Sequence of chain 3.A:
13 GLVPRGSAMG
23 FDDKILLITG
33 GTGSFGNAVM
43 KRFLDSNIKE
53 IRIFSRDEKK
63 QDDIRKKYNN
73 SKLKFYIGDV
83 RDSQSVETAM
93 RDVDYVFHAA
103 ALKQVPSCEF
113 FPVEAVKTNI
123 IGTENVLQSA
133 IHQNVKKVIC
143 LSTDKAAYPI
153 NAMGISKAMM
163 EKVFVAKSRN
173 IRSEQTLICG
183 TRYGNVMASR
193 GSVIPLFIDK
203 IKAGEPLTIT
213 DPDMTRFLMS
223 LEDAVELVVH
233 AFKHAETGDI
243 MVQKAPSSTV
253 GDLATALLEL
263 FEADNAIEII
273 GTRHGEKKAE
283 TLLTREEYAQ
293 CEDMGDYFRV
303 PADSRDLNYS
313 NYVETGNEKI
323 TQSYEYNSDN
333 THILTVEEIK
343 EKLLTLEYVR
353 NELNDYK

The small molecule below binds the protein below.
Small molecule (SMILES): CC(=O)N[C@H]1[C@@H](OP(=O)(O)OP(=O)(O)OC[C@H]2O[C@@H](n3ccc(=O)[nH]c3=O)[C@H](O)[C@@H]2O)O[C@H](CN=[N+]=N)[C@@H](O)[C@@H]1O

Binding-site contacts:
Ligand atom C6' contacts residue ASN187 of chain 3.B at 3.5 Å.
Ligand atom O2' contacts residue MET216 of chain 3.B at 3.4 Å (h-bond).
Ligand atom O3B contacts residue ARG218 of chain 3.B at 3.3 Å.
Ligand atom C5' contacts residue ASN187 of chain 3.B at 3.4 Å.
Ligand atom O1A contacts residue VAL195 of chain 3.B at 2.7 Å (h-bond).
Ligand atom C3' contacts residue GLN106 of chain 3.B at 3.5 Å.
Ligand atom O1' contacts residue ASN187 of chain 3.B at 3.1 Å (h-bond).
Ligand atom O4' contacts residue LYS105 of chain 3.B at 2.9 Å (salt-bridge).
Ligand atom O2' contacts residue GLU278 of chain 3.B at 2.6 Å (salt-bridge).
Ligand atom O1A contacts residue SER194 of chain 3.B at 3.2 Å.
Ligand atom O3' contacts residue GLN106 of chain 3.B at 2.7 Å (h-bond).
Ligand atom C1B contacts residue THR212 of chain 3.B at 3.6 Å.
Ligand atom O2 contacts residue THR212 of chain 3.B at 3.0 Å (h-bond).
Ligand atom N40 contacts residue SER191 of chain 3.B at 3.3 Å (h-bond).
Ligand atom O4 contacts residue THR210 of chain 3.B at 3.3 Å (h-bond).
Ligand atom O4B contacts residue VAL195 of chain 3.B at 3.5 Å.
Ligand atom C2B contacts residue GLU278 of chain 3.B at 3.3 Å.
Ligand atom PB contacts residue ASN187 of chain 3.B at 3.3 Å.
Ligand atom O2' contacts residue THR212 of chain 3.B at 2.7 Å (h-bond).
Ligand atom C4 contacts residue THR210 of chain 3.B at 3.5 Å.
Ligand atom O1B contacts residue ASN187 of chain 3.B at 3.1 Å (h-bond).
Ligand atom C8' contacts residue GLN106 of chain 3.B at 3.3 Å.
Ligand atom C5 contacts residue LEU198 of chain 3.B at 3.6 Å (hydrophobic).
Ligand atom C4 contacts residue LEU198 of chain 3.B at 3.4 Å (hydrophobic).
Ligand atom N41 contacts residue SER191 of chain 3.B at 3.4 Å (h-bond).
Ligand atom O2 contacts residue ILE211 of chain 3.B at 3.4 Å.
Ligand atom C2 contacts residue THR212 of chain 3.B at 3.5 Å.
Ligand atom O1B contacts residue LYS147 of chain 3.B at 3.0 Å (salt-bridge).
Ligand atom O2 contacts residue VAL252 of chain 3.B at 3.4 Å.
Ligand atom N3 contacts residue THR210 of chain 3.B at 2.7 Å (h-bond).
Ligand atom O7' contacts residue TYR314 of chain 3.A at 3.1 Å (h-bond).
Ligand atom C6 contacts residue ARG275 of chain 3.B at 3.5 Å.
Ligand atom O3B contacts residue MET216 of chain 3.B at 3.2 Å (h-bond).
Ligand atom C2B contacts residue ARG275 of chain 3.B at 3.6 Å.
Ligand atom O4 contacts residue LEU198 of chain 3.B at 2.8 Å.
Ligand atom O3A contacts residue ASN187 of chain 3.B at 2.8 Å (h-bond).
Ligand atom O2B contacts residue ARG275 of chain 3.B at 2.8 Å (salt-bridge).
Ligand atom N1 contacts residue VAL195 of chain 3.B at 3.6 Å.
Ligand atom O3' contacts residue VAL107 of chain 3.B at 2.7 Å (h-bond).
Ligand atom O3B contacts residue VAL252 of chain 3.B at 3.4 Å.

Sequence of chain 3.B:
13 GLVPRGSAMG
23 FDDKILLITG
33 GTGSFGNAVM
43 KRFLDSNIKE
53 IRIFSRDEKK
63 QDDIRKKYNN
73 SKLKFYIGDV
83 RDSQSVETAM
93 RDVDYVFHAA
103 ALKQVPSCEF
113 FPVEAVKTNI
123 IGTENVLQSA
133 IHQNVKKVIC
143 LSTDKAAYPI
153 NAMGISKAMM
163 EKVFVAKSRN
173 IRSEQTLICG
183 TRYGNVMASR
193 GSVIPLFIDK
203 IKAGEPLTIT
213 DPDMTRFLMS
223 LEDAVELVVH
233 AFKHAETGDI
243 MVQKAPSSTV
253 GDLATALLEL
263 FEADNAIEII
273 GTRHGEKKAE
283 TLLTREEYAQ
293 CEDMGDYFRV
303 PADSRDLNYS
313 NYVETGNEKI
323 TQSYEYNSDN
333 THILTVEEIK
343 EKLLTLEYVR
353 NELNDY